The protein below binds the small molecule below.
Small molecule (SMILES): O=P(O)(O)OC[C@H]1O[C@@H](n2cnc3c2N=CNC[C@H]3O)[C@H](O)[C@@H]1O

Binding-site contacts:
Ligand atom C1S contacts residue ASP599 of chain 1.A at 3.2 Å.
Ligand atom C3S contacts residue LYS324 of chain 1.A at 3.3 Å.
Ligand atom C9 contacts residue ZN1 of chain 1.B at 3.3 Å.
Ligand atom C5S contacts residue ASP599 of chain 1.A at 2.8 Å.
Ligand atom O3S contacts residue PHE325 of chain 1.A at 3.4 Å (h-bond).
Ligand atom O3S contacts residue LYS328 of chain 1.A at 2.2 Å.
Ligand atom C2 contacts residue ASP599 of chain 1.A at 2.8 Å.
Ligand atom N1 contacts residue ASP598 of chain 1.A at 2.5 Å (salt-bridge).
Ligand atom C3S contacts residue LYS328 of chain 1.A at 3.2 Å.
Ligand atom C5 contacts residue HIS521 of chain 1.A at 3.0 Å.
Ligand atom C5 contacts residue TYR329 of chain 1.A at 2.8 Å (hydrophobic).
Ligand atom N4 contacts residue HIS521 of chain 1.A at 3.2 Å (h-bond).
Ligand atom O3S contacts residue LYS324 of chain 1.A at 3.0 Å (salt-bridge).
Ligand atom O3P contacts residue ASP599 of chain 1.A at 2.9 Å (salt-bridge).
Ligand atom C2 contacts residue LYS324 of chain 1.A at 3.0 Å.
Ligand atom C5 contacts residue ZN1 of chain 1.B at 3.2 Å.
Ligand atom C5S contacts residue LYS324 of chain 1.A at 3.2 Å.
Ligand atom C8 contacts residue GLU524 of chain 1.A at 3.3 Å.
Ligand atom O4S contacts residue ASP599 of chain 1.A at 2.6 Å (salt-bridge).
Ligand atom N4 contacts residue ZN1 of chain 1.B at 2.6 Å.
Ligand atom N3 contacts residue ASP599 of chain 1.A at 3.3 Å (salt-bridge).
Ligand atom O3P contacts residue GLN602 of chain 1.A at 3.3 Å.
Ligand atom C8 contacts residue ASP598 of chain 1.A at 3.2 Å.
Ligand atom O8 contacts residue HIS253 of chain 1.A at 3.2 Å (h-bond).
Ligand atom C10 contacts residue ASP598 of chain 1.A at 3.2 Å.
Ligand atom C8 contacts residue ZN1 of chain 1.B at 3.1 Å.
Ligand atom N4 contacts residue TYR329 of chain 1.A at 2.6 Å (h-bond).
Ligand atom C4S contacts residue LYS328 of chain 1.A at 3.2 Å.
Ligand atom O8 contacts residue ZN1 of chain 1.B at 1.8 Å.
Ligand atom C7 contacts residue GLU524 of chain 1.A at 2.7 Å.
Ligand atom O8 contacts residue HIS543 of chain 1.A at 3.1 Å (h-bond).
Ligand atom O8 contacts residue ASP598 of chain 1.A at 2.7 Å (salt-bridge).
Ligand atom N4 contacts residue HIS255 of chain 1.A at 2.9 Å (h-bond).
Ligand atom O2S contacts residue TYR329 of chain 1.A at 2.4 Å.
Ligand atom O1P contacts residue GLN602 of chain 1.A at 3.2 Å (h-bond).
Ligand atom C9 contacts residue ASP598 of chain 1.A at 2.9 Å.
Ligand atom N1 contacts residue LYS324 of chain 1.A at 3.1 Å (salt-bridge).
Ligand atom O8 contacts residue HIS521 of chain 1.A at 2.6 Å (h-bond).
Ligand atom N6 contacts residue GLU524 of chain 1.A at 3.3 Å (salt-bridge).
Ligand atom C10 contacts residue ZN1 of chain 1.B at 3.0 Å.

Sequence of chain 2.A:
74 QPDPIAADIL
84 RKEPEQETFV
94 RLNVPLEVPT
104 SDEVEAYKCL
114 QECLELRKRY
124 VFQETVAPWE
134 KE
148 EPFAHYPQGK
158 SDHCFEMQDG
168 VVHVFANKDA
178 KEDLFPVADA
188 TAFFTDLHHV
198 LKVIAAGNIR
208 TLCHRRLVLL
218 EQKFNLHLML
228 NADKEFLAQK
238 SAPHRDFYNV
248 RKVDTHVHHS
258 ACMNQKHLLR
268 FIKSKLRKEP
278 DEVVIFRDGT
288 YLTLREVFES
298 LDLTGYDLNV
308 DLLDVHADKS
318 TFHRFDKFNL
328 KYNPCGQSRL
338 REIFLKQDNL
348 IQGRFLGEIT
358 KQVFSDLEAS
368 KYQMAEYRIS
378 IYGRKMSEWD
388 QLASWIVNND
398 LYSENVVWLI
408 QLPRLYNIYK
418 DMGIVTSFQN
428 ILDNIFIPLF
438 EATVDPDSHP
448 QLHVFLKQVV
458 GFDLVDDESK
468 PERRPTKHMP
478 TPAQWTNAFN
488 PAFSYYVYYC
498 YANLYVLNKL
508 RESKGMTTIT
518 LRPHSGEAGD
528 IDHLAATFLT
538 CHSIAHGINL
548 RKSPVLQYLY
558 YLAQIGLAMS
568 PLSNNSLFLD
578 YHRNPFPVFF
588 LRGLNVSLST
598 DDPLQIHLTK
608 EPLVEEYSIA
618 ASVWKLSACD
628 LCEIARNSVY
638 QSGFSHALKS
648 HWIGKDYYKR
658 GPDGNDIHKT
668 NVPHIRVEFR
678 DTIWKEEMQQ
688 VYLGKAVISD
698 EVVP

Sequence of chain 1.A:
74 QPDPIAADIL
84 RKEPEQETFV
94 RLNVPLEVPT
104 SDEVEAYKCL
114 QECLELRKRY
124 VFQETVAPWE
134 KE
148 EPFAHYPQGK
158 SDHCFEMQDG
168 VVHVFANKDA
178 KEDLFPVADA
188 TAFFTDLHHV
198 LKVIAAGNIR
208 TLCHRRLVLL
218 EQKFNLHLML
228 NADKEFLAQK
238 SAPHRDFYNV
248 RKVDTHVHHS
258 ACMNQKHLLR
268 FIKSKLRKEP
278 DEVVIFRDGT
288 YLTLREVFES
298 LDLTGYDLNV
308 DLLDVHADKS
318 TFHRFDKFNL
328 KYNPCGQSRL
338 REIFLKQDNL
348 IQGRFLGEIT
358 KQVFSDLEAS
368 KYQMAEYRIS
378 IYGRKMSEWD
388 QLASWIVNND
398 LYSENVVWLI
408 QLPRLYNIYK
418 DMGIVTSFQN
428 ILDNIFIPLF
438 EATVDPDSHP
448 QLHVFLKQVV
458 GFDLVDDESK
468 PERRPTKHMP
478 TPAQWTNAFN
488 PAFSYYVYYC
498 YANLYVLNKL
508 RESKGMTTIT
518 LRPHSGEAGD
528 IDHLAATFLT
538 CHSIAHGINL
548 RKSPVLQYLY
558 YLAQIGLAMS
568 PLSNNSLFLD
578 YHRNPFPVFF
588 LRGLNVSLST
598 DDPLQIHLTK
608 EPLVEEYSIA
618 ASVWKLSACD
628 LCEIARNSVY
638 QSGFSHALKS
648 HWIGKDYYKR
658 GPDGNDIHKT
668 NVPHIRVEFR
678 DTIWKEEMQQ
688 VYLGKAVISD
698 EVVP